Binding-site contacts:
Ligand atom C4 contacts residue MG1 of chain 1.E at 3.6 Å.
Ligand atom N2 contacts residue TYR40 of chain 1.A at 2.9 Å (h-bond).
Ligand atom C17 contacts residue TYR91 of chain 1.A at 3.4 Å (hydrophobic).
Ligand atom O3 contacts residue GLU55 of chain 1.A at 2.5 Å (salt-bridge).
Ligand atom O4 contacts residue GLU55 of chain 1.A at 3.2 Å (salt-bridge).
Ligand atom C3 contacts residue GLU79 of chain 1.A at 3.4 Å.
Ligand atom N19 contacts residue ASP83 of chain 1.A at 2.8 Å (salt-bridge).
Ligand atom N2 contacts residue GLU79 of chain 1.A at 2.9 Å (salt-bridge).
Ligand atom C4 contacts residue APC1 of chain 1.D at 3.6 Å.
Ligand atom C5 contacts residue GLU148 of chain 1.B at 3.5 Å.
Ligand atom C2 contacts residue APC1 of chain 1.D at 3.6 Å.
Ligand atom O21 contacts residue ASP83 of chain 1.A at 2.7 Å (salt-bridge).
Ligand atom O17 contacts residue GLN105 of chain 1.A at 3.4 Å (h-bond).
Ligand atom C3 contacts residue GLU55 of chain 1.A at 3.5 Å.
Ligand atom O5 contacts residue APC1 of chain 1.D at 3.4 Å (h-bond).
Ligand atom N6 contacts residue GLU148 of chain 1.B at 3.7 Å.
Ligand atom O20 contacts residue TYR91 of chain 1.A at 3.4 Å.
Ligand atom N9 contacts residue GLU79 of chain 1.A at 3.3 Å (salt-bridge).
Ligand atom N9 contacts residue GLU70 of chain 1.A at 2.8 Å (salt-bridge).
Ligand atom N9 contacts residue GLU148 of chain 1.B at 3.7 Å.
Ligand atom C8 contacts residue GLU70 of chain 1.A at 3.4 Å.
Ligand atom O3 contacts residue APC1 of chain 1.D at 3.5 Å (h-bond).
Ligand atom C21 contacts residue ASP83 of chain 1.A at 3.5 Å.
Ligand atom C7 contacts residue GLU144 of chain 1.B at 3.4 Å.
Ligand atom C4 contacts residue GLU148 of chain 1.B at 3.6 Å.
Ligand atom C9 contacts residue GLU70 of chain 1.A at 3.2 Å.
Ligand atom C6 contacts residue APC1 of chain 1.D at 3.6 Å.
Ligand atom C20 contacts residue GLU66 of chain 1.A at 3.7 Å.
Ligand atom C1 contacts residue APC1 of chain 1.D at 3.7 Å.
Ligand atom C22 contacts residue TYR91 of chain 1.A at 3.7 Å (hydrophobic).
Ligand atom C9 contacts residue GLU79 of chain 1.A at 3.6 Å.
Ligand atom N7 contacts residue GLU144 of chain 1.B at 2.6 Å (salt-bridge).
Ligand atom C6 contacts residue GLU148 of chain 1.B at 3.1 Å.
Ligand atom O1 contacts residue GLU79 of chain 1.A at 3.0 Å (salt-bridge).
Ligand atom O4 contacts residue MG1 of chain 1.E at 2.2 Å.
Ligand atom O4 contacts residue APC1 of chain 1.D at 2.9 Å (h-bond).
Ligand atom O4 contacts residue GLU148 of chain 1.B at 2.7 Å (salt-bridge).
Ligand atom C23 contacts residue ASP83 of chain 1.A at 3.4 Å.
Ligand atom O3 contacts residue TYR40 of chain 1.A at 3.4 Å (h-bond).
Ligand atom C8 contacts residue GLU144 of chain 1.B at 3.4 Å.

Sequence of chain 1.B:
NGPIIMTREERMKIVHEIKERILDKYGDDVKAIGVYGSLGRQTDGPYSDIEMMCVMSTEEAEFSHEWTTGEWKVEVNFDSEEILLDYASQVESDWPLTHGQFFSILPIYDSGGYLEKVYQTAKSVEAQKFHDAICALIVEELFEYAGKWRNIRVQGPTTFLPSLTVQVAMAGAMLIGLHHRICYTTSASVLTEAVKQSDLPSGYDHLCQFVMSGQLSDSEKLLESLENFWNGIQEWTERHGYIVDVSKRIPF

The protein below binds the small molecule below.
Small molecule (SMILES): NC[C@@H]1O[C@H](O[C@H]2[C@@H](O)[C@H](O[C@@H]3[C@@H](O)[C@H](N)C[C@H](N)[C@H]3O[C@H]3O[C@H](CN)[C@@H](O)[C@H](O)[C@H]3N)O[C@@H]2CO)[C@H](N)[C@@H](O)[C@@H]1O

Sequence of chain 1.A:
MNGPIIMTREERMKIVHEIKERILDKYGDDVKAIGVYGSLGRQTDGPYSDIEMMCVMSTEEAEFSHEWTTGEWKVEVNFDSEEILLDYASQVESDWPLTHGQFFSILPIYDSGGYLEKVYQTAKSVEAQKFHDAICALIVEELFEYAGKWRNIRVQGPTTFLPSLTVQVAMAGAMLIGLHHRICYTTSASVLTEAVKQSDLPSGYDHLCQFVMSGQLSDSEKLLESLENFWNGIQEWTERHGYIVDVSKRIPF